Sequence of chain 1.B:
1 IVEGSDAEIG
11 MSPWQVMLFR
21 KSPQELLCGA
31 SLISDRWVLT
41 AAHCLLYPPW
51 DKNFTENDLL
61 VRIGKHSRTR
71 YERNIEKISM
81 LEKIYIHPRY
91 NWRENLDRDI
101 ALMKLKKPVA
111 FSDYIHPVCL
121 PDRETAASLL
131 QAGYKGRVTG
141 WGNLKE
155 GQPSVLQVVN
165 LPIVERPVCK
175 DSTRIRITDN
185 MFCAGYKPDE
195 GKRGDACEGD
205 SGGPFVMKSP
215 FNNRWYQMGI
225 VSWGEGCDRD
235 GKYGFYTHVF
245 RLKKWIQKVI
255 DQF

The small molecule below binds the protein below.
Small molecule (SMILES): [H]/N=C(\N)NOCCNC(=O)Cc1c(C#N)ccc(NCC(F)(F)c2ccccn2)c1F

Binding-site contacts:
Ligand atom F24 contacts residue GLY228 of chain 1.B at 3.5 Å.
Ligand atom N20 contacts residue TYR47 of chain 1.B at 3.4 Å.
Ligand atom C11 contacts residue SER226 of chain 1.B at 3.5 Å.
Ligand atom O5 contacts residue TRP227 of chain 1.B at 3.4 Å.
Ligand atom N2 contacts residue GLY238 of chain 1.B at 3.8 Å.
Ligand atom N3 contacts residue CYS231 of chain 1.B at 3.6 Å.
Ligand atom N21 contacts residue GLY228 of chain 1.B at 2.8 Å (h-bond).
Ligand atom C6 contacts residue VAL225 of chain 1.B at 3.7 Å (hydrophobic).
Ligand atom F24 contacts residue TRP227 of chain 1.B at 3.3 Å.
Ligand atom F18 contacts residue TRP227 of chain 1.B at 3.2 Å.
Ligand atom C31 contacts residue TRP227 of chain 1.B at 3.4 Å (hydrophobic).
Ligand atom C9 contacts residue SER226 of chain 1.B at 3.7 Å.
Ligand atom F24 contacts residue GLU229 of chain 1.B at 3.3 Å.
Ligand atom C19 contacts residue TRP50 of chain 1.B at 3.7 Å (hydrophobic).
Ligand atom C28 contacts residue GLU94 of chain 1.B at 3.8 Å.
Ligand atom C7 contacts residue SER205 of chain 1.B at 3.2 Å.
Ligand atom C13 contacts residue TRP50 of chain 1.B at 3.7 Å (hydrophobic).
Ligand atom O5 contacts residue GLY228 of chain 1.B at 3.5 Å (h-bond).
Ligand atom C6 contacts residue SER205 of chain 1.B at 3.7 Å.
Ligand atom N4 contacts residue GLY228 of chain 1.B at 3.5 Å (h-bond).
Ligand atom F18 contacts residue GLY228 of chain 1.B at 3.0 Å.
Ligand atom N8 contacts residue SER205 of chain 1.B at 3.0 Å (h-bond).
Ligand atom C1 contacts residue ALA200 of chain 1.B at 3.5 Å (hydrophobic).
Ligand atom N8 contacts residue SER226 of chain 1.B at 2.9 Å (h-bond).
Ligand atom C14 contacts residue TYR47 of chain 1.B at 3.5 Å (hydrophobic).
Ligand atom N8 contacts residue HIS43 of chain 1.B at 3.7 Å.
Ligand atom N3 contacts residue ALA200 of chain 1.B at 3.4 Å (h-bond).
Ligand atom C6 contacts residue CYS201 of chain 1.B at 3.7 Å (hydrophobic).
Ligand atom N3 contacts residue ASP199 of chain 1.B at 2.7 Å (salt-bridge).
Ligand atom N2 contacts residue ASP199 of chain 1.B at 3.1 Å (salt-bridge).
Ligand atom C29 contacts residue GLU94 of chain 1.B at 3.5 Å.
Ligand atom N2 contacts residue ALA200 of chain 1.B at 3.7 Å.
Ligand atom C9 contacts residue SER205 of chain 1.B at 3.7 Å.
Ligand atom C17 contacts residue TRP227 of chain 1.B at 3.6 Å (hydrophobic).
Ligand atom N3 contacts residue GLY230 of chain 1.B at 2.8 Å (h-bond).
Ligand atom N20 contacts residue HIS43 of chain 1.B at 3.4 Å.
Ligand atom C11 contacts residue HIS43 of chain 1.B at 3.4 Å.
Ligand atom C29 contacts residue ASN95 of chain 1.B at 3.7 Å.
Ligand atom C1 contacts residue GLY228 of chain 1.B at 3.8 Å.
Ligand atom C1 contacts residue ASP199 of chain 1.B at 3.7 Å.